Sequence of chain 2.D:
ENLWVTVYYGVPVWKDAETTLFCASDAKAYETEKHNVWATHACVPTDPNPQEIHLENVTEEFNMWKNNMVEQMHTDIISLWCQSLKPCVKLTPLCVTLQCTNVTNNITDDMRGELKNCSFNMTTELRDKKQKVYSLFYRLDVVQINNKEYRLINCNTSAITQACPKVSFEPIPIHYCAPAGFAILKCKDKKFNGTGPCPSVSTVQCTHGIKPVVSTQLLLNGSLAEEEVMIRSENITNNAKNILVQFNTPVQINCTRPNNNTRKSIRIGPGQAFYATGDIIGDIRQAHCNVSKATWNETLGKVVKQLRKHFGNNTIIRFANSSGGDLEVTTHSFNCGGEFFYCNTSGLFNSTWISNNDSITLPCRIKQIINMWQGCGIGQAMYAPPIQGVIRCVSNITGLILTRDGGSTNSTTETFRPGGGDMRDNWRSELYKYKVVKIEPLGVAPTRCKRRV

Binding-site contacts:
Ligand atom O5 contacts residue ILE292 of chain 2.D at 3.6 Å.
Ligand atom C7 contacts residue ASN271 of chain 2.D at 4.0 Å.
Ligand atom C4 contacts residue ASN271 of chain 2.D at 4.2 Å.
Ligand atom N2 contacts residue ASN271 of chain 2.D at 2.8 Å (h-bond).
Ligand atom C5 contacts residue ASN271 of chain 2.D at 3.7 Å.
Ligand atom C1 contacts residue ASN271 of chain 2.D at 1.4 Å.
Ligand atom O5 contacts residue ASN271 of chain 2.D at 2.4 Å (h-bond).
Ligand atom C3 contacts residue ASN271 of chain 2.D at 3.8 Å.
Ligand atom C2 contacts residue ASN271 of chain 2.D at 2.5 Å.
Ligand atom C1 contacts residue ILE292 of chain 2.D at 4.4 Å (hydrophobic).
Ligand atom C6 contacts residue ILE292 of chain 2.D at 4.2 Å (hydrophobic).

This small molecule binds to this protein.
Small molecule (SMILES): CC(=O)N[C@H]1[C@H](O[C@H]2[C@H](O)[C@@H](NC(C)=O)CO[C@@H]2CO)O[C@H](CO)[C@@H](O)[C@@H]1O